Sequence of chain 1.A:
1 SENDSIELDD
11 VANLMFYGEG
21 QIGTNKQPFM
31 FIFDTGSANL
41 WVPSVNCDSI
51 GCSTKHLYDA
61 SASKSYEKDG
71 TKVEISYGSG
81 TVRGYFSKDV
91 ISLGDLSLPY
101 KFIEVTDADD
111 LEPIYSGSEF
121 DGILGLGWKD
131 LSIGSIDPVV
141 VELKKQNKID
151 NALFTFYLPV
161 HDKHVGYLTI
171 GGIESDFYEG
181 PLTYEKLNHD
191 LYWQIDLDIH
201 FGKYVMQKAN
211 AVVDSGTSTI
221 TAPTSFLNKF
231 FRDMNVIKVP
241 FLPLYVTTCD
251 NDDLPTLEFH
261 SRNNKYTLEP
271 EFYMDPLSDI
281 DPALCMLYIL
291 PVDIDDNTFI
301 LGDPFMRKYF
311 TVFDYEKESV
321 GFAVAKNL

Binding-site contacts:
Ligand atom N contacts residue SER76 of chain 1.A at 2.7 Å (h-bond).
Ligand atom C contacts residue TYR192 of chain 1.A at 3.6 Å (hydrophobic).
Ligand atom CH contacts residue ASP34 of chain 1.A at 3.1 Å.
Ligand atom O contacts residue GLY78 of chain 1.A at 2.9 Å (h-bond).
Ligand atom CA contacts residue GLY36 of chain 1.A at 3.6 Å.
Ligand atom CB contacts residue GLY216 of chain 1.A at 3.0 Å.
Ligand atom O contacts residue TYR192 of chain 1.A at 2.6 Å (h-bond).
Ligand atom CA contacts residue TYR77 of chain 1.A at 3.6 Å (hydrophobic).
Ligand atom CG contacts residue ILE123 of chain 1.A at 3.6 Å (hydrophobic).
Ligand atom N contacts residue GLY216 of chain 1.A at 2.8 Å (h-bond).
Ligand atom CG1 contacts residue LEU14 of chain 1.A at 3.4 Å (hydrophobic).
Ligand atom CD1 contacts residue TYR77 of chain 1.A at 3.5 Å (hydrophobic).
Ligand atom N contacts residue GLY36 of chain 1.A at 2.9 Å (h-bond).
Ligand atom OH contacts residue ASP214 of chain 1.A at 3.1 Å (salt-bridge).
Ligand atom CD1 contacts residue ILE294 of chain 1.A at 3.4 Å (hydrophobic).
Ligand atom O contacts residue GLY216 of chain 1.A at 3.4 Å (h-bond).
Ligand atom C contacts residue SER76 of chain 1.A at 3.5 Å.
Ligand atom CG2 contacts residue MET15 of chain 1.A at 3.4 Å (hydrophobic).
Ligand atom CM contacts residue ASP214 of chain 1.A at 3.5 Å.
Ligand atom N contacts residue SER79 of chain 1.A at 3.3 Å (h-bond).
Ligand atom O contacts residue THR217 of chain 1.A at 3.3 Å.
Ligand atom CB contacts residue SER79 of chain 1.A at 3.6 Å.
Ligand atom CA contacts residue SER218 of chain 1.A at 3.1 Å.
Ligand atom CD2 contacts residue ILE294 of chain 1.A at 3.5 Å (hydrophobic).
Ligand atom CA contacts residue SER76 of chain 1.A at 3.4 Å.
Ligand atom O contacts residue GLY78 of chain 1.A at 3.3 Å (h-bond).
Ligand atom CD2 contacts residue ILE123 of chain 1.A at 3.4 Å (hydrophobic).
Ligand atom OH contacts residue ASP34 of chain 1.A at 2.3 Å (salt-bridge).
Ligand atom OH contacts residue GLY216 of chain 1.A at 2.9 Å.
Ligand atom N contacts residue SER218 of chain 1.A at 2.8 Å (h-bond).
Ligand atom CG1 contacts residue SER79 of chain 1.A at 2.9 Å.
Ligand atom O contacts residue TYR77 of chain 1.A at 3.4 Å.
Ligand atom CG2 contacts residue ILE114 of chain 1.A at 3.4 Å (hydrophobic).
Ligand atom CA contacts residue SER79 of chain 1.A at 3.4 Å.
Ligand atom C contacts residue SER218 of chain 1.A at 3.5 Å.
Ligand atom O contacts residue SER218 of chain 1.A at 2.8 Å (h-bond).
Ligand atom OH contacts residue SER76 of chain 1.A at 3.2 Å (h-bond).
Ligand atom CM contacts residue GLY36 of chain 1.A at 3.6 Å.
Ligand atom CB contacts residue GLY36 of chain 1.A at 3.5 Å.
Ligand atom CA contacts residue GLY216 of chain 1.A at 3.4 Å.

A small-molecule ligand and the protein it binds are described below.
Small molecule (SMILES): CC(C)CC(=O)N[C@H](C(=O)N[C@H](C(=O)N[C@@H](CC(C)C)[C@@H](O)CC(=O)N[C@@H](C)C(=O)N[C@@H](CC(C)C)[C@@H](O)CC(=O)O)C(C)C)C(C)C